The small molecule below binds the protein below.
Small molecule (SMILES): CCO[PH](=O)O

Sequence of chain 1.A:
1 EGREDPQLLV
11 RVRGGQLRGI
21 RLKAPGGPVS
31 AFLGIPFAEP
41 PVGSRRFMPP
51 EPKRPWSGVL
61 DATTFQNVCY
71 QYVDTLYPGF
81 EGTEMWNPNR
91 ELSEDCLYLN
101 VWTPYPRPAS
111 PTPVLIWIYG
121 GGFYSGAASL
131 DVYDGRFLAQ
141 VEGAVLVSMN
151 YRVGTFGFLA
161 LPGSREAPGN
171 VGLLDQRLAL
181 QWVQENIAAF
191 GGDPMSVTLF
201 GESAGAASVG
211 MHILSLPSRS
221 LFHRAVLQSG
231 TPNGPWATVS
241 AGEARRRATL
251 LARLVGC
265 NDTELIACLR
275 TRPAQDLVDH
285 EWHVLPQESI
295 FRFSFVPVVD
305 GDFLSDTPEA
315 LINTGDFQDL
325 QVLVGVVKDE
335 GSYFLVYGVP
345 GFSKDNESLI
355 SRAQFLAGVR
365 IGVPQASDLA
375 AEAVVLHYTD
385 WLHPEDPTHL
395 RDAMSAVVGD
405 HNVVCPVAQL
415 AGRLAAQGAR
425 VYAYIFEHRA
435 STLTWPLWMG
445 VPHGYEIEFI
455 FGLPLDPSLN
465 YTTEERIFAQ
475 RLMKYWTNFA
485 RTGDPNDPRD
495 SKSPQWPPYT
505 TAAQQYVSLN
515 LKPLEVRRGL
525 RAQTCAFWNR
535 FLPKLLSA

Binding-site contacts:
Ligand atom P contacts residue HIS447 of chain 1.A at 3.2 Å.
Ligand atom OA1 contacts residue HIS447 of chain 1.A at 3.9 Å.
Ligand atom P contacts residue GLY121 of chain 1.A at 4.0 Å.
Ligand atom O2B contacts residue HIS447 of chain 1.A at 2.8 Å (h-bond).
Ligand atom O2B contacts residue GLY122 of chain 1.A at 4.4 Å.
Ligand atom C2B contacts residue GLY121 of chain 1.A at 3.8 Å.
Ligand atom OA1 contacts residue GLY122 of chain 1.A at 3.9 Å.
Ligand atom O1 contacts residue ALA204 of chain 1.A at 3.0 Å (h-bond).
Ligand atom O1 contacts residue GLY121 of chain 1.A at 2.7 Å (h-bond).
Ligand atom OA1 contacts residue PHE297 of chain 1.A at 3.7 Å.
Ligand atom C1B contacts residue PHE338 of chain 1.A at 3.8 Å (hydrophobic).
Ligand atom P contacts residue GLY122 of chain 1.A at 3.7 Å.
Ligand atom OA1 contacts residue SER203 of chain 1.A at 2.5 Å (h-bond).
Ligand atom C2B contacts residue SER203 of chain 1.A at 4.1 Å.
Ligand atom O1 contacts residue SER203 of chain 1.A at 2.4 Å (h-bond).
Ligand atom C1B contacts residue TYR124 of chain 1.A at 4.3 Å (hydrophobic).
Ligand atom C1B contacts residue HIS447 of chain 1.A at 4.1 Å.
Ligand atom C2B contacts residue HIS447 of chain 1.A at 4.0 Å.
Ligand atom P contacts residue SER203 of chain 1.A at 1.6 Å.
Ligand atom O2B contacts residue GLY121 of chain 1.A at 4.2 Å.
Ligand atom O1 contacts residue GLY122 of chain 1.A at 2.6 Å (h-bond).
Ligand atom OA1 contacts residue PHE295 of chain 1.A at 4.0 Å.
Ligand atom C2B contacts residue GLY122 of chain 1.A at 4.0 Å.
Ligand atom O2B contacts residue SER203 of chain 1.A at 2.8 Å (h-bond).
Ligand atom O1 contacts residue GLY120 of chain 1.A at 3.7 Å.
Ligand atom P contacts residue ALA204 of chain 1.A at 3.8 Å.